Sequence of chain 1.M:
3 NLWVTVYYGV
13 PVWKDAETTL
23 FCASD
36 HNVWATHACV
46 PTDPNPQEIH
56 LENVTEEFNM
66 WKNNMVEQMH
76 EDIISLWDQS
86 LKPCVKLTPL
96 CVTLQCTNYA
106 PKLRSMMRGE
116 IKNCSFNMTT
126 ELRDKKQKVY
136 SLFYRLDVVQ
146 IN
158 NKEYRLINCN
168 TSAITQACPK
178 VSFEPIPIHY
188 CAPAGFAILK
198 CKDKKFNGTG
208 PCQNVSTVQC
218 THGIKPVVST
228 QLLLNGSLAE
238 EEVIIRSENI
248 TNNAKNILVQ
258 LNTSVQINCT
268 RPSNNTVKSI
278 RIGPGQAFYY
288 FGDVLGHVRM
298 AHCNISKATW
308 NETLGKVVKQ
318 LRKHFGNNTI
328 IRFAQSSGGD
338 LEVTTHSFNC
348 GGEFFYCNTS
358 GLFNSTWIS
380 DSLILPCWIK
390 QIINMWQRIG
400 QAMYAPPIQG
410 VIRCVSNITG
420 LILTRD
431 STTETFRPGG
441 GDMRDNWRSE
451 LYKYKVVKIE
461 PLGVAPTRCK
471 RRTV

Binding-site contacts:
Ligand atom C6 contacts residue THR248 of chain 1.M at 3.8 Å.
Ligand atom O5 contacts residue THR248 of chain 1.M at 4.1 Å.
Ligand atom C4 contacts residue ASN246 of chain 1.M at 4.2 Å.
Ligand atom C5 contacts residue ASN249 of chain 1.M at 4.4 Å.
Ligand atom C1 contacts residue ASN246 of chain 1.M at 1.4 Å.
Ligand atom O5 contacts residue ASN246 of chain 1.M at 2.3 Å (h-bond).
Ligand atom O6 contacts residue THR248 of chain 1.M at 4.0 Å.
Ligand atom N2 contacts residue ASN246 of chain 1.M at 2.9 Å (h-bond).
Ligand atom C5 contacts residue THR248 of chain 1.M at 3.8 Å.
Ligand atom O5 contacts residue ASN249 of chain 1.M at 3.5 Å.
Ligand atom C7 contacts residue ASN246 of chain 1.M at 3.5 Å.
Ligand atom C5 contacts residue ASN246 of chain 1.M at 3.6 Å.
Ligand atom C1 contacts residue THR248 of chain 1.M at 4.3 Å.
Ligand atom C2 contacts residue ASN246 of chain 1.M at 2.5 Å.
Ligand atom C1 contacts residue ASN249 of chain 1.M at 4.3 Å.
Ligand atom O7 contacts residue ASN246 of chain 1.M at 3.6 Å (h-bond).
Ligand atom C6 contacts residue ASN249 of chain 1.M at 4.2 Å.
Ligand atom C3 contacts residue ASN246 of chain 1.M at 3.8 Å.

The protein below binds the small molecule below.
Small molecule (SMILES): CC(=O)N[C@@H]1[C@@H](O)[C@H](O)[C@@H](CO)O[C@H]1O